Sequence of chain 1.A:
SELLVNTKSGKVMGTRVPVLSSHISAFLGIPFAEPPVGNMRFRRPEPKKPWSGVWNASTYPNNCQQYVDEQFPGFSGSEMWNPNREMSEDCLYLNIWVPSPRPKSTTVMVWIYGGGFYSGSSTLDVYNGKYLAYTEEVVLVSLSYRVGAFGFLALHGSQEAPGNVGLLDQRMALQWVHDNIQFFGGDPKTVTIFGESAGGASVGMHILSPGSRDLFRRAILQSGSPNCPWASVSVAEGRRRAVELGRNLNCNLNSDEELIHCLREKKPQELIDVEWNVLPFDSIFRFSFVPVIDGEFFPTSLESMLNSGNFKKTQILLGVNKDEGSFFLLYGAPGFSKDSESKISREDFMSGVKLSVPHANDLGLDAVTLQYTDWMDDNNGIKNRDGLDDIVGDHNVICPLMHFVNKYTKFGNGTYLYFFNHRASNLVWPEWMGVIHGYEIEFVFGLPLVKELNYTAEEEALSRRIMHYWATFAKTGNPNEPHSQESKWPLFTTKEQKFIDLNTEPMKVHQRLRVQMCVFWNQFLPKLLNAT

Binding-site contacts:
Ligand atom C7 contacts residue ASN457 of chain 1.A at 3.2 Å.
Ligand atom N2 contacts residue GLU455 of chain 1.A at 4.0 Å.
Ligand atom C2 contacts residue ASN457 of chain 1.A at 2.3 Å.
Ligand atom O5 contacts residue ASN457 of chain 1.A at 2.5 Å (h-bond).
Ligand atom O7 contacts residue ASN457 of chain 1.A at 3.5 Å (h-bond).
Ligand atom C3 contacts residue ASN457 of chain 1.A at 3.7 Å.
Ligand atom N2 contacts residue ASN457 of chain 1.A at 2.7 Å (h-bond).
Ligand atom C8 contacts residue ASN457 of chain 1.A at 4.3 Å.
Ligand atom C1 contacts residue ASN457 of chain 1.A at 1.5 Å.
Ligand atom C1 contacts residue GLU455 of chain 1.A at 4.0 Å.
Ligand atom C4 contacts residue ASN457 of chain 1.A at 4.2 Å.
Ligand atom C5 contacts residue ASN457 of chain 1.A at 3.8 Å.

This protein binds this small molecule.
Small molecule (SMILES): CC(=O)N[C@@H]1[C@@H](O)[C@H](O)[C@@H](CO)O[C@H]1O